The small molecule below binds the protein below.
Small molecule (SMILES): CC(=O)N[C@H]1[C@H](O[C@H]2[C@H](O)[C@@H](NC(C)=O)CO[C@@H]2CO)O[C@H](CO)[C@@H](O)[C@@H]1O

Sequence of chain 1.B:
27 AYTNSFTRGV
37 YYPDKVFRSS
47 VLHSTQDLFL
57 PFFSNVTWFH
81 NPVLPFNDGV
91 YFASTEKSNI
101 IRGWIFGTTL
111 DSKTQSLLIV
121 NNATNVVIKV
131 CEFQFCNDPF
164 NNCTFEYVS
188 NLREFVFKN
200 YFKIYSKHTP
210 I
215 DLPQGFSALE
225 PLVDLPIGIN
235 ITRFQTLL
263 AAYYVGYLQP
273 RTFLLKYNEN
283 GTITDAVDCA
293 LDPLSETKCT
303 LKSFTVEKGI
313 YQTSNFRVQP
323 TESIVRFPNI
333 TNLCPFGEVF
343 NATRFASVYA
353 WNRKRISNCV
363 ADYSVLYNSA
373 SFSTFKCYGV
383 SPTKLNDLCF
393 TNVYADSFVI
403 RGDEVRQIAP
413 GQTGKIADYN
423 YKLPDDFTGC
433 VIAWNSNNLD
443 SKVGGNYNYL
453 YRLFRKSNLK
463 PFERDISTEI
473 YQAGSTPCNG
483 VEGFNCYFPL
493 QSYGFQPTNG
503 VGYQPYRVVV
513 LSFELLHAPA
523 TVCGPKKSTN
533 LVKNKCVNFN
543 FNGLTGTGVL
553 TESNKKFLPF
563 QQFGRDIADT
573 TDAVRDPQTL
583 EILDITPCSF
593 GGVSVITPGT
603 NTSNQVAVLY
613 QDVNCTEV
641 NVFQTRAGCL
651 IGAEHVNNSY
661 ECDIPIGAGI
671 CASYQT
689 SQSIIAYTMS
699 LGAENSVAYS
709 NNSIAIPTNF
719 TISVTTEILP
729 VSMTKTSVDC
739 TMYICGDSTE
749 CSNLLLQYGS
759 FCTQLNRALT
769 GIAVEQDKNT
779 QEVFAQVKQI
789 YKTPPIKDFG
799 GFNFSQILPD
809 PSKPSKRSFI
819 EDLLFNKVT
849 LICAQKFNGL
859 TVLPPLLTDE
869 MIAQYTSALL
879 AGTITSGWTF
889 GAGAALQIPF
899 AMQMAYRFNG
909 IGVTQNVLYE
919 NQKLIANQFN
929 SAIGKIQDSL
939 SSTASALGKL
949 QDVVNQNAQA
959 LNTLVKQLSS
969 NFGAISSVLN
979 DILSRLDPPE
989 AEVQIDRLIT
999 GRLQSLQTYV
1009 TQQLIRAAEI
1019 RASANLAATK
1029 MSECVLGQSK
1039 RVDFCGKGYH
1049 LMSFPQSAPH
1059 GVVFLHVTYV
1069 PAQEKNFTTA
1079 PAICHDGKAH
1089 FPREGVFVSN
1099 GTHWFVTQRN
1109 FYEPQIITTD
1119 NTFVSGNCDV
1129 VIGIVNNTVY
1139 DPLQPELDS

Binding-site contacts:
Ligand atom O7 contacts residue ASN801 of chain 1.B at 3.6 Å.
Ligand atom O6 contacts residue GLN804 of chain 1.B at 2.9 Å (h-bond).
Ligand atom O5 contacts residue ASN801 of chain 1.B at 2.4 Å (h-bond).
Ligand atom C2 contacts residue ASN801 of chain 1.B at 2.5 Å.
Ligand atom C1 contacts residue ASN801 of chain 1.B at 1.4 Å.
Ligand atom C4 contacts residue ASN801 of chain 1.B at 4.2 Å.
Ligand atom C8 contacts residue GLN804 of chain 1.B at 4.4 Å.
Ligand atom C7 contacts residue ASN801 of chain 1.B at 3.4 Å.
Ligand atom C8 contacts residue ASN801 of chain 1.B at 4.5 Å.
Ligand atom C5 contacts residue ASN801 of chain 1.B at 3.7 Å.
Ligand atom C1 contacts residue SER803 of chain 1.B at 4.3 Å.
Ligand atom C3 contacts residue ASN801 of chain 1.B at 3.8 Å.
Ligand atom N2 contacts residue ASN801 of chain 1.B at 2.9 Å (h-bond).
Ligand atom C5 contacts residue GLN804 of chain 1.B at 4.2 Å.
Ligand atom C6 contacts residue GLN804 of chain 1.B at 4.0 Å.